Sequence of chain 14.B:
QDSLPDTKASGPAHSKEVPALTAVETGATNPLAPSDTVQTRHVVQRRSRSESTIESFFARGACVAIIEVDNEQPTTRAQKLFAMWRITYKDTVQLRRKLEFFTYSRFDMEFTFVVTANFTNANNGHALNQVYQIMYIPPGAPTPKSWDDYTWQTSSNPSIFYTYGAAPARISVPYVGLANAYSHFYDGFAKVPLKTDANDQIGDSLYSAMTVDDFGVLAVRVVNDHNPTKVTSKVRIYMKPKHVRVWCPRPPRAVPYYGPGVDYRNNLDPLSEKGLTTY

Sequence of chain 15.D:
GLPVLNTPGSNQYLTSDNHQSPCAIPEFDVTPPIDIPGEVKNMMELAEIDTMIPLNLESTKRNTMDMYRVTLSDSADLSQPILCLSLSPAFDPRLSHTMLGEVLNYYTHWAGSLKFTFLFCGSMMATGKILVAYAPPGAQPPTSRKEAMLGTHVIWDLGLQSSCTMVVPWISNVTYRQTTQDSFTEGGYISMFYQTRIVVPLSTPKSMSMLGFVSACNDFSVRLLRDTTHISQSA

Sequence of chain 14.D:
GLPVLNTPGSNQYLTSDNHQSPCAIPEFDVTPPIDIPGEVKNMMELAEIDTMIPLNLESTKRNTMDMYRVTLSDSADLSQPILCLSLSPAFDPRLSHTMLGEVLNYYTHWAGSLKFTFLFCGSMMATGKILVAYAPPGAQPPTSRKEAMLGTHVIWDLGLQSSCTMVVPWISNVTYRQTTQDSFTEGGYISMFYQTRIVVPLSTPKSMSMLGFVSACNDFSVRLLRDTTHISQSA

A protein and the small-molecule ligand that binds it are described below.
Small molecule (SMILES): CCOC(=O)c1ccc(OCCCC2CCN(c3ccc(C)nn3)CC2)cc1

Binding-site contacts:
Ligand atom C16 contacts residue MET130 of chain 14.B at 3.8 Å (hydrophobic).
Ligand atom O24 contacts residue THR109 of chain 14.B at 3.6 Å.
Ligand atom C3 contacts residue PRO179 of chain 14.B at 3.6 Å (hydrophobic).
Ligand atom N4 contacts residue LEU239 of chain 14.B at 3.6 Å.
Ligand atom C17 contacts residue MET130 of chain 14.B at 3.7 Å (hydrophobic).
Ligand atom N3 contacts residue ILE192 of chain 14.B at 3.7 Å.
Ligand atom C3 contacts residue TYR157 of chain 14.B at 3.4 Å (hydrophobic).
Ligand atom C1 contacts residue ILE181 of chain 14.B at 3.5 Å (hydrophobic).
Ligand atom O23 contacts residue PHE236 of chain 14.B at 3.3 Å.
Ligand atom C10 contacts residue PHE132 of chain 14.B at 3.7 Å (hydrophobic).
Ligand atom C22 contacts residue PHE236 of chain 14.B at 3.3 Å (hydrophobic).
Ligand atom C1 contacts residue ILE155 of chain 14.B at 3.8 Å (hydrophobic).
Ligand atom C19 contacts residue PHE236 of chain 14.B at 3.6 Å (hydrophobic).
Ligand atom C11 contacts residue PHE132 of chain 14.B at 3.5 Å (hydrophobic).
Ligand atom C20 contacts residue PHE236 of chain 14.B at 3.4 Å (hydrophobic).
Ligand atom C8 contacts residue VAL194 of chain 14.B at 3.8 Å (hydrophobic).
Ligand atom C21 contacts residue TYR203 of chain 14.B at 3.7 Å (hydrophobic).
Ligand atom C13 contacts residue PHE236 of chain 14.B at 3.8 Å (hydrophobic).
Ligand atom O24 contacts residue TYR110 of chain 14.B at 3.3 Å.
Ligand atom C4 contacts residue TYR157 of chain 14.B at 3.5 Å (hydrophobic).
Ligand atom C8 contacts residue TYR157 of chain 14.B at 3.4 Å (hydrophobic).
Ligand atom C12 contacts residue PHE236 of chain 14.B at 3.7 Å (hydrophobic).
Ligand atom C4 contacts residue ALA24 of chain 14.D at 3.9 Å (hydrophobic).
Ligand atom C7 contacts residue TYR157 of chain 14.B at 3.5 Å (hydrophobic).
Ligand atom O15 contacts residue MET130 of chain 14.B at 3.8 Å.
Ligand atom C3 contacts residue ALA24 of chain 14.D at 3.6 Å (hydrophobic).
Ligand atom C25 contacts residue THR109 of chain 14.B at 3.2 Å.
Ligand atom C9 contacts residue VAL194 of chain 14.B at 3.8 Å (hydrophobic).
Ligand atom N4 contacts residue ILE192 of chain 14.B at 3.6 Å.
Ligand atom N3 contacts residue LEU239 of chain 14.B at 3.8 Å.
Ligand atom C7 contacts residue ILE25 of chain 14.D at 3.8 Å (hydrophobic).
Ligand atom C10 contacts residue ILE108 of chain 14.B at 3.5 Å (hydrophobic).
Ligand atom C18 contacts residue TYR110 of chain 14.B at 3.8 Å (hydrophobic).
Ligand atom C22 contacts residue TYR110 of chain 14.B at 3.3 Å (hydrophobic).
Ligand atom C7 contacts residue VAL194 of chain 14.B at 3.6 Å (hydrophobic).
Ligand atom O23 contacts residue TYR110 of chain 14.B at 3.5 Å.
Ligand atom C13 contacts residue ILE108 of chain 14.B at 3.6 Å (hydrophobic).
Ligand atom N6 contacts residue VAL194 of chain 14.B at 3.6 Å.
Ligand atom C19 contacts residue TYR110 of chain 14.B at 3.8 Å (hydrophobic).
Ligand atom O24 contacts residue PHE236 of chain 14.B at 3.9 Å.